Sequence of chain 1.B:
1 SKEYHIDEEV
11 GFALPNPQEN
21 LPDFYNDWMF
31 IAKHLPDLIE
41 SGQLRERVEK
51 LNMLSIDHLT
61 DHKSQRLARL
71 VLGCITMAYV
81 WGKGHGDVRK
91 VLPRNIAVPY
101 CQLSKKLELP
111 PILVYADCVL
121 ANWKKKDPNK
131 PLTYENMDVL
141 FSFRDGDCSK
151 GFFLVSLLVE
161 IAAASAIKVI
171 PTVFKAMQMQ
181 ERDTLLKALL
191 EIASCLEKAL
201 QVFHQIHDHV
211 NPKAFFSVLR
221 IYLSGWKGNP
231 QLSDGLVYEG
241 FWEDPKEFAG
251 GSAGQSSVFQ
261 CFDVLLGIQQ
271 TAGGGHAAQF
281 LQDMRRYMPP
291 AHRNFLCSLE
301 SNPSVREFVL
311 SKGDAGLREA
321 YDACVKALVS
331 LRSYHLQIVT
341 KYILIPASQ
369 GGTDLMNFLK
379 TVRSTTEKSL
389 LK

This small molecule binds to this protein.
Small molecule (SMILES): Oc1ccc(CNc2cc(Br)cc3[nH]ncc23)cc1

Binding-site contacts:
Ligand atom C03 contacts residue ALA253 of chain 1.B at 3.7 Å (hydrophobic).
Ligand atom C19 contacts residue PHE152 of chain 1.B at 3.8 Å (hydrophobic).
Ligand atom N10 contacts residue HEM1 of chain 1.F at 3.9 Å.
Ligand atom C02 contacts residue ALA253 of chain 1.B at 4.0 Å (hydrophobic).
Ligand atom C09 contacts residue GLY251 of chain 1.B at 3.9 Å.
Ligand atom C09 contacts residue ALA253 of chain 1.B at 3.9 Å (hydrophobic).
Ligand atom C19 contacts residue GLY251 of chain 1.B at 3.8 Å.
Ligand atom N08 contacts residue PHE152 of chain 1.B at 4.0 Å.
Ligand atom N08 contacts residue ALA253 of chain 1.B at 3.0 Å.
Ligand atom C05 contacts residue ALA253 of chain 1.B at 3.5 Å (hydrophobic).
Ligand atom BR1 contacts residue TYR115 of chain 1.B at 4.0 Å.
Ligand atom C12 contacts residue HEM1 of chain 1.F at 3.7 Å.
Ligand atom BR1 contacts residue VAL119 of chain 1.B at 3.6 Å.
Ligand atom C03 contacts residue PHE152 of chain 1.B at 3.5 Å (hydrophobic).
Ligand atom BR1 contacts residue PHE152 of chain 1.B at 4.0 Å.
Ligand atom N08 contacts residue HEM1 of chain 1.F at 3.3 Å.
Ligand atom N10 contacts residue SER252 of chain 1.B at 3.9 Å.
Ligand atom O16 contacts residue ARG220 of chain 1.B at 3.3 Å.
Ligand atom C11 contacts residue HEM1 of chain 1.F at 3.1 Å.
Ligand atom C09 contacts residue SER252 of chain 1.B at 3.7 Å.
Ligand atom C02 contacts residue PHE152 of chain 1.B at 3.4 Å (hydrophobic).
Ligand atom C06 contacts residue ALA253 of chain 1.B at 4.0 Å (hydrophobic).
Ligand atom C17 contacts residue ARG220 of chain 1.B at 4.0 Å.
Ligand atom BR1 contacts residue CYS118 of chain 1.B at 3.5 Å.
Ligand atom C18 contacts residue HEM1 of chain 1.F at 4.0 Å.
Ligand atom C15 contacts residue ARG220 of chain 1.B at 3.7 Å.
Ligand atom N10 contacts residue GLY251 of chain 1.B at 3.2 Å (h-bond).
Ligand atom C06 contacts residue HEM1 of chain 1.F at 3.1 Å.
Ligand atom C19 contacts residue LEU223 of chain 1.B at 4.1 Å (hydrophobic).
Ligand atom C04 contacts residue PHE152 of chain 1.B at 3.5 Å (hydrophobic).
Ligand atom C13 contacts residue GLY251 of chain 1.B at 3.9 Å.
Ligand atom C14 contacts residue ARG220 of chain 1.B at 3.7 Å.
Ligand atom C14 contacts residue SER224 of chain 1.B at 4.1 Å.
Ligand atom N07 contacts residue HEM1 of chain 1.F at 2.3 Å.
Ligand atom C04 contacts residue ALA253 of chain 1.B at 3.5 Å (hydrophobic).
Ligand atom O16 contacts residue SER224 of chain 1.B at 3.8 Å.
Ligand atom C09 contacts residue PHE152 of chain 1.B at 3.9 Å (hydrophobic).
Ligand atom C19 contacts residue SER252 of chain 1.B at 3.9 Å.
Ligand atom N07 contacts residue ALA253 of chain 1.B at 3.5 Å.
Ligand atom C05 contacts residue PHE152 of chain 1.B at 3.6 Å (hydrophobic).